Sequence of chain 1.A:
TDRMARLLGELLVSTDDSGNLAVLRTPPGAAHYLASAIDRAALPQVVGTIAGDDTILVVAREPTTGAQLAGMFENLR

This small molecule binds to this protein.
Small molecule (SMILES): NC(=[NH2+])NCCC[C@H](N)C(=O)O

Binding-site contacts:
Ligand atom O contacts residue GLY54 of chain 1.A at 3.6 Å.
Ligand atom O contacts residue ASP55 of chain 1.A at 2.8 Å (salt-bridge).
Ligand atom NE contacts residue SER38 of chain 1.B at 4.0 Å.
Ligand atom O contacts residue ASP56 of chain 1.A at 3.1 Å (salt-bridge).
Ligand atom CB contacts residue ASP41 of chain 1.B at 3.5 Å.
Ligand atom C contacts residue GLY54 of chain 1.A at 3.9 Å.
Ligand atom N contacts residue ASP56 of chain 1.A at 3.0 Å (salt-bridge).
Ligand atom OXT contacts residue ALA53 of chain 1.B at 3.0 Å (h-bond).
Ligand atom C contacts residue ILE52 of chain 1.B at 4.0 Å (hydrophobic).
Ligand atom C contacts residue HIS34 of chain 1.B at 3.7 Å.
Ligand atom OXT contacts residue GLY54 of chain 1.A at 3.2 Å.
Ligand atom CB contacts residue ALA37 of chain 1.B at 3.6 Å (hydrophobic).
Ligand atom OXT contacts residue ASP55 of chain 1.A at 3.4 Å (salt-bridge).
Ligand atom CA contacts residue THR51 of chain 1.B at 3.3 Å.
Ligand atom C contacts residue ALA53 of chain 1.B at 3.8 Å (hydrophobic).
Ligand atom OXT contacts residue HIS34 of chain 1.B at 3.0 Å (h-bond).
Ligand atom C contacts residue ASP56 of chain 1.A at 4.1 Å.
Ligand atom NH1 contacts residue ASP55 of chain 1.A at 3.7 Å.
Ligand atom CD contacts residue HIS34 of chain 1.B at 3.6 Å.
Ligand atom CG contacts residue ASP41 of chain 1.B at 3.9 Å.
Ligand atom CA contacts residue ASP56 of chain 1.A at 4.0 Å.
Ligand atom CB contacts residue HIS34 of chain 1.B at 3.8 Å.
Ligand atom CA contacts residue ILE52 of chain 1.B at 4.1 Å (hydrophobic).
Ligand atom C contacts residue ASP55 of chain 1.A at 3.4 Å.
Ligand atom C contacts residue THR51 of chain 1.B at 3.8 Å.
Ligand atom NH1 contacts residue HIS34 of chain 1.B at 2.7 Å.
Ligand atom CB contacts residue THR51 of chain 1.B at 3.9 Å.
Ligand atom CG contacts residue HIS34 of chain 1.B at 3.5 Å.
Ligand atom N contacts residue ASP41 of chain 1.B at 2.7 Å (salt-bridge).
Ligand atom CD contacts residue SER38 of chain 1.B at 3.8 Å.
Ligand atom CA contacts residue ALA53 of chain 1.B at 4.0 Å (hydrophobic).
Ligand atom CA contacts residue ASP41 of chain 1.B at 3.6 Å.
Ligand atom CZ contacts residue HIS34 of chain 1.B at 3.8 Å.
Ligand atom CG contacts residue ASP56 of chain 1.A at 4.0 Å.
Ligand atom N contacts residue THR51 of chain 1.B at 2.9 Å (h-bond).
Ligand atom O contacts residue THR57 of chain 1.A at 3.4 Å (h-bond).
Ligand atom N contacts residue THR57 of chain 1.A at 3.1 Å (h-bond).
Ligand atom CZ contacts residue ASP55 of chain 1.A at 3.8 Å.
Ligand atom OXT contacts residue ILE52 of chain 1.B at 3.7 Å.
Ligand atom NH2 contacts residue ASP55 of chain 1.A at 3.5 Å (salt-bridge).

Sequence of chain 1.B:
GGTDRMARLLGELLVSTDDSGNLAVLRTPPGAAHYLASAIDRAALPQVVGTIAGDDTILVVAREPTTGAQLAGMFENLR